Binding-site contacts:
Ligand atom C contacts residue PHE63 of chain 1.A at 4.0 Å (hydrophobic).
Ligand atom OXT contacts residue ASN91 of chain 1.A at 4.2 Å.
Ligand atom CA contacts residue PHE95 of chain 1.A at 3.9 Å (hydrophobic).
Ligand atom CA contacts residue ASN91 of chain 1.A at 3.7 Å.
Ligand atom N contacts residue PHE63 of chain 1.A at 4.4 Å.
Ligand atom N contacts residue ASN91 of chain 1.A at 3.7 Å.
Ligand atom N contacts residue TYR94 of chain 1.A at 4.0 Å.
Ligand atom OXT contacts residue TYR60 of chain 1.A at 3.3 Å.
Ligand atom C contacts residue TYR60 of chain 1.A at 3.8 Å (hydrophobic).
Ligand atom O contacts residue TYR60 of chain 1.A at 3.4 Å.
Ligand atom C contacts residue ASN91 of chain 1.A at 3.9 Å.
Ligand atom CA contacts residue TYR94 of chain 1.A at 4.5 Å (hydrophobic).
Ligand atom CA contacts residue PHE63 of chain 1.A at 4.2 Å (hydrophobic).
Ligand atom O contacts residue ASN91 of chain 1.A at 3.9 Å.
Ligand atom O contacts residue PHE63 of chain 1.A at 4.0 Å.

Sequence of chain 1.A:
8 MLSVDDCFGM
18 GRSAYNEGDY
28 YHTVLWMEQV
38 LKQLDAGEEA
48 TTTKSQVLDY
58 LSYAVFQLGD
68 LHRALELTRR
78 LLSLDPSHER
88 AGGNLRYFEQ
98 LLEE

A small-molecule ligand and the protein it binds are described below.
Small molecule (SMILES): NCC(=O)O